Sequence of chain 2.A:
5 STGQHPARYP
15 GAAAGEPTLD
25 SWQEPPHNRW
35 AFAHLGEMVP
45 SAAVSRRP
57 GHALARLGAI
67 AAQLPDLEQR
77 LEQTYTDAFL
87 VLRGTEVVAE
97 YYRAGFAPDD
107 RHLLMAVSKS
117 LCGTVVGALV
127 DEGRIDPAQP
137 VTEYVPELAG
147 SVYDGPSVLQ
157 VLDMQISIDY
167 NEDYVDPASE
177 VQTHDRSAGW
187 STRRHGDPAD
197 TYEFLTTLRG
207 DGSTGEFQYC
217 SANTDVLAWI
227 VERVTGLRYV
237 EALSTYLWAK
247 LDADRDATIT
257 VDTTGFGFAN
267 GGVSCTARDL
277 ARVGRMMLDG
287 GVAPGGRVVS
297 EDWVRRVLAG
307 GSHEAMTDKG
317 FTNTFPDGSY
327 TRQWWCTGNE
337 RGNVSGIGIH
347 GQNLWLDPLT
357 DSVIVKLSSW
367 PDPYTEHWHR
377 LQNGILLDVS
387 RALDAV

A small-molecule ligand and the protein it binds are described below.
Small molecule (SMILES): NCCCCCC(=O)O

Binding-site contacts:
Ligand atom O contacts residue GOL1 of chain 1.G at 2.5 Å (h-bond).
Ligand atom C3 contacts residue ILE345 of chain 1.A at 4.2 Å (hydrophobic).
Ligand atom C5 contacts residue MET111 of chain 1.A at 4.2 Å (hydrophobic).
Ligand atom C2 contacts residue ILE345 of chain 1.A at 4.2 Å (hydrophobic).
Ligand atom C6 contacts residue ASP181 of chain 1.A at 3.4 Å.
Ligand atom C3 contacts residue ALA112 of chain 1.A at 3.7 Å (hydrophobic).
Ligand atom OXT contacts residue ILE345 of chain 1.A at 2.8 Å (h-bond).
Ligand atom C3 contacts residue MET111 of chain 1.A at 4.1 Å (hydrophobic).
Ligand atom C3 contacts residue ASN266 of chain 1.A at 4.2 Å.
Ligand atom O contacts residue ALA112 of chain 1.A at 3.3 Å.
Ligand atom OXT contacts residue ALA112 of chain 1.A at 2.9 Å (h-bond).
Ligand atom C4 contacts residue MET111 of chain 1.A at 4.5 Å (hydrophobic).
Ligand atom C contacts residue ALA112 of chain 1.A at 3.0 Å (hydrophobic).
Ligand atom C2 contacts residue TYR215 of chain 1.A at 4.0 Å (hydrophobic).
Ligand atom C2 contacts residue ALA112 of chain 1.A at 3.9 Å (hydrophobic).
Ligand atom OXT contacts residue GOL1 of chain 1.G at 3.3 Å (h-bond).
Ligand atom C contacts residue GOL1 of chain 1.G at 3.3 Å.
Ligand atom C4 contacts residue ASN266 of chain 1.A at 3.4 Å.
Ligand atom C6 contacts residue TRP186 of chain 1.A at 3.2 Å (hydrophobic).
Ligand atom OXT contacts residue MET111 of chain 1.A at 3.5 Å.
Ligand atom C5 contacts residue ILE345 of chain 1.A at 3.9 Å (hydrophobic).
Ligand atom C6 contacts residue PHE264 of chain 1.A at 4.1 Å (hydrophobic).
Ligand atom C5 contacts residue TRP186 of chain 1.A at 3.8 Å (hydrophobic).
Ligand atom N contacts residue ASP181 of chain 1.A at 2.7 Å (salt-bridge).
Ligand atom C contacts residue ILE345 of chain 1.A at 3.6 Å (hydrophobic).
Ligand atom O contacts residue LYS115 of chain 1.A at 4.4 Å.
Ligand atom C2 contacts residue SER217 of chain 1.A at 3.9 Å.
Ligand atom O contacts residue ILE345 of chain 1.A at 3.6 Å.
Ligand atom OXT contacts residue TYR215 of chain 1.A at 4.2 Å.
Ligand atom C3 contacts residue LYS115 of chain 1.A at 4.4 Å.
Ligand atom C6 contacts residue GLN27 of chain 2.A at 4.4 Å.
Ligand atom C contacts residue LYS115 of chain 1.A at 4.3 Å.
Ligand atom N contacts residue PHE264 of chain 1.A at 4.3 Å.
Ligand atom C3 contacts residue GLY267 of chain 1.A at 4.5 Å.
Ligand atom O contacts residue TYR215 of chain 1.A at 2.7 Å (h-bond).
Ligand atom C contacts residue GLY344 of chain 1.A at 4.3 Å.
Ligand atom C4 contacts residue SER217 of chain 1.A at 4.3 Å.
Ligand atom OXT contacts residue GLY344 of chain 1.A at 3.3 Å.
Ligand atom C2 contacts residue LYS115 of chain 1.A at 3.9 Å.
Ligand atom C contacts residue TYR215 of chain 1.A at 3.4 Å (hydrophobic).

Sequence of chain 1.A:
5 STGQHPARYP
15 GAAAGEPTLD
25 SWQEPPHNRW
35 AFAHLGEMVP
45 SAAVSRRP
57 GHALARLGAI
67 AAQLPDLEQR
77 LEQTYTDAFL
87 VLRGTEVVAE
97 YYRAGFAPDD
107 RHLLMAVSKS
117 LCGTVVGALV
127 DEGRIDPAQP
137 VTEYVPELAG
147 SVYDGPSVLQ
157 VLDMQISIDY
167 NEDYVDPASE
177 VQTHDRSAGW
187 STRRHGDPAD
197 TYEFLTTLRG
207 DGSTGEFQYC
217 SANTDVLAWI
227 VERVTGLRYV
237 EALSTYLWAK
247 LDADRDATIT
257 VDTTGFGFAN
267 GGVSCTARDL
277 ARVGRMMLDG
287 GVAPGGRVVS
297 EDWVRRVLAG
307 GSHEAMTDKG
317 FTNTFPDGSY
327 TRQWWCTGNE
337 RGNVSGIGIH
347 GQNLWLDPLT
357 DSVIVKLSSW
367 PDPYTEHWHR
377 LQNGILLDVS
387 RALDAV